Binding-site contacts:
Ligand atom C4 contacts residue PHE65 of chain 1.A at 3.4 Å (hydrophobic).
Ligand atom C2 contacts residue ILE21 of chain 1.A at 3.8 Å (hydrophobic).
Ligand atom C3 contacts residue DMA1 of chain 1.J at 3.7 Å.
Ligand atom O1B contacts residue LEU222 of chain 1.B at 3.4 Å (h-bond).
Ligand atom O3B contacts residue GLY223 of chain 1.B at 3.9 Å.
Ligand atom O1B contacts residue GLY223 of chain 1.B at 2.8 Å (h-bond).
Ligand atom O1 contacts residue ASP23 of chain 1.A at 3.6 Å (salt-bridge).
Ligand atom O3A contacts residue GLY223 of chain 1.B at 3.7 Å.
Ligand atom O2B contacts residue ARG179 of chain 1.A at 2.8 Å (salt-bridge).
Ligand atom O1 contacts residue MG1 of chain 1.K at 3.8 Å.
Ligand atom O1A contacts residue ASN71 of chain 1.A at 2.9 Å (h-bond).
Ligand atom O2B contacts residue ARG173 of chain 1.A at 3.0 Å (salt-bridge).
Ligand atom O2A contacts residue DMA1 of chain 1.J at 3.0 Å (h-bond).
Ligand atom O1A contacts residue ARG74 of chain 1.A at 3.8 Å.
Ligand atom O1B contacts residue THR221 of chain 1.B at 2.5 Å (h-bond).
Ligand atom O1 contacts residue SER181 of chain 1.A at 3.5 Å (h-bond).
Ligand atom O3A contacts residue SER181 of chain 1.A at 3.2 Å (h-bond).
Ligand atom C4 contacts residue PRO22 of chain 1.A at 3.9 Å (hydrophobic).
Ligand atom PB contacts residue ARG179 of chain 1.A at 3.6 Å.
Ligand atom C2 contacts residue DMA1 of chain 1.J at 3.7 Å.
Ligand atom PA contacts residue MG1 of chain 1.K at 3.4 Å.
Ligand atom PB contacts residue SER181 of chain 1.A at 3.4 Å.
Ligand atom PB contacts residue THR221 of chain 1.B at 3.7 Å.
Ligand atom C1 contacts residue SER181 of chain 1.A at 3.7 Å.
Ligand atom O1 contacts residue ARG173 of chain 1.A at 3.2 Å (salt-bridge).
Ligand atom C5 contacts residue ASN71 of chain 1.A at 3.4 Å.
Ligand atom O3B contacts residue ARG179 of chain 1.A at 3.5 Å (salt-bridge).
Ligand atom C5 contacts residue PHE65 of chain 1.A at 3.6 Å (hydrophobic).
Ligand atom O2B contacts residue THR221 of chain 1.B at 3.9 Å.
Ligand atom O2A contacts residue ARG74 of chain 1.A at 3.2 Å (salt-bridge).
Ligand atom O3B contacts residue SER181 of chain 1.A at 2.7 Å (h-bond).
Ligand atom O1A contacts residue DMA1 of chain 1.J at 3.5 Å.
Ligand atom O2A contacts residue ASP23 of chain 1.A at 3.2 Å (salt-bridge).
Ligand atom O2A contacts residue MG1 of chain 1.K at 2.0 Å.
Ligand atom C5 contacts residue THR68 of chain 1.A at 3.9 Å.
Ligand atom C4 contacts residue DMA1 of chain 1.J at 3.3 Å.
Ligand atom C4 contacts residue GLY66 of chain 1.A at 3.7 Å.
Ligand atom O1B contacts residue ARG179 of chain 1.A at 3.9 Å.
Ligand atom O2B contacts residue SER181 of chain 1.A at 3.6 Å.
Ligand atom PB contacts residue GLY223 of chain 1.B at 3.7 Å.

Sequence of chain 1.B:
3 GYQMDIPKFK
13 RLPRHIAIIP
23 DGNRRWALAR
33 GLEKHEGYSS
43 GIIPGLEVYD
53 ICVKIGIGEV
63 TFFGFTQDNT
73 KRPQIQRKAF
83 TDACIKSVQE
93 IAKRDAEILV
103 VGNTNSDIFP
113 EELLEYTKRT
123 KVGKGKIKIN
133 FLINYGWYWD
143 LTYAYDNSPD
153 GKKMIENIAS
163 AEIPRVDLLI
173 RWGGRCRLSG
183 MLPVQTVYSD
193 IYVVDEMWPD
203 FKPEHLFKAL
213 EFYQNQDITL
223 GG

Sequence of chain 1.A:
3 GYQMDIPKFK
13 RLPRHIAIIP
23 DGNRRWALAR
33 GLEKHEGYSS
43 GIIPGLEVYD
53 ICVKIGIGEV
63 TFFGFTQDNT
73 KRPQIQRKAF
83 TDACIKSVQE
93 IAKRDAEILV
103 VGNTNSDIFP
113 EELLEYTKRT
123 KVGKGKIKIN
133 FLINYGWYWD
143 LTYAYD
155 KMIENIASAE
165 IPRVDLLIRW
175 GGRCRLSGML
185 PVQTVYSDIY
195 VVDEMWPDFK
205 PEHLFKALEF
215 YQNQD

A protein and the small-molecule ligand that binds it are described below.
Small molecule (SMILES): CC(C)=CCO[P](=O)(O)OP(=O)(O)O